Sequence of chain 2.A:
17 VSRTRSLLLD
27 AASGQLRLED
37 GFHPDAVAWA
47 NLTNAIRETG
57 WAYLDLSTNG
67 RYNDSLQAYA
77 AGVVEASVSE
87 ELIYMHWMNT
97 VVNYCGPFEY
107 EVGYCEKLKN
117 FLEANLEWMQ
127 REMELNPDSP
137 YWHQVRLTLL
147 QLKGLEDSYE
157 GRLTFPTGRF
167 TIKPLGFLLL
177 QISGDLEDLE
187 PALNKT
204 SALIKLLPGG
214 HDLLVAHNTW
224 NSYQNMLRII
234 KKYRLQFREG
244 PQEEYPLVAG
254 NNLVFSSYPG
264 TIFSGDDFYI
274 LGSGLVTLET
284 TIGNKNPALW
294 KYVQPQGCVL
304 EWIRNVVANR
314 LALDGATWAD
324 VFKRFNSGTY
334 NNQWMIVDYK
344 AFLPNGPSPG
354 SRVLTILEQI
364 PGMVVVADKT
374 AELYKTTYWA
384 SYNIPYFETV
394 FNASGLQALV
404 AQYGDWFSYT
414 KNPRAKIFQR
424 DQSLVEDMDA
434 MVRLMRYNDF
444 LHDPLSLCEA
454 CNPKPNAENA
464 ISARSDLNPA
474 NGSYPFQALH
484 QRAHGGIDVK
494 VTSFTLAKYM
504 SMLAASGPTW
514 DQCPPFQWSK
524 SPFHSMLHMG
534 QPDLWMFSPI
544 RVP

A small-molecule ligand and the protein it binds are described below.
Small molecule (SMILES): CC(=O)N[C@@H]1[C@@H](O)[C@H](O)[C@@H](CO)O[C@H]1O

Binding-site contacts:
Ligand atom C1 contacts residue PG41 of chain 2.F at 3.9 Å.
Ligand atom N2 contacts residue ALA188 of chain 2.A at 4.2 Å.
Ligand atom N2 contacts residue ASN190 of chain 2.A at 3.2 Å (h-bond).
Ligand atom C5 contacts residue ASN190 of chain 2.A at 3.4 Å.
Ligand atom C7 contacts residue PG41 of chain 2.F at 4.3 Å.
Ligand atom N2 contacts residue PG41 of chain 2.F at 3.4 Å (h-bond).
Ligand atom O7 contacts residue LEU189 of chain 2.A at 4.4 Å.
Ligand atom O7 contacts residue ASN190 of chain 2.A at 3.3 Å (h-bond).
Ligand atom O3 contacts residue PG41 of chain 2.F at 4.3 Å.
Ligand atom C3 contacts residue PG41 of chain 2.F at 3.8 Å.
Ligand atom C3 contacts residue ASN190 of chain 2.A at 3.8 Å.
Ligand atom C1 contacts residue ASN190 of chain 2.A at 1.3 Å.
Ligand atom C2 contacts residue ASN190 of chain 2.A at 2.6 Å.
Ligand atom C8 contacts residue ALA188 of chain 2.A at 4.0 Å (hydrophobic).
Ligand atom C7 contacts residue ASN190 of chain 2.A at 3.6 Å.
Ligand atom C8 contacts residue LEU189 of chain 2.A at 4.0 Å (hydrophobic).
Ligand atom C4 contacts residue ASN190 of chain 2.A at 4.2 Å.
Ligand atom C2 contacts residue PG41 of chain 2.F at 3.9 Å.
Ligand atom C8 contacts residue PG41 of chain 2.F at 3.5 Å.
Ligand atom C6 contacts residue ASN190 of chain 2.A at 4.5 Å.
Ligand atom C7 contacts residue LYS113 of chain 2.A at 3.8 Å.
Ligand atom O7 contacts residue LYS113 of chain 2.A at 2.5 Å (salt-bridge).
Ligand atom O5 contacts residue ASN190 of chain 2.A at 2.1 Å (h-bond).
Ligand atom C7 contacts residue ALA188 of chain 2.A at 4.1 Å (hydrophobic).